Binding-site contacts:
Ligand atom C18 contacts residue TRP265 of chain 1.A at 3.9 Å (hydrophobic).
Ligand atom C3 contacts residue PHE212 of chain 1.A at 3.9 Å (hydrophobic).
Ligand atom C15 contacts residue ALA292 of chain 1.A at 3.4 Å (hydrophobic).
Ligand atom C18 contacts residue GLU122 of chain 1.A at 3.8 Å.
Ligand atom C19 contacts residue TYR191 of chain 1.A at 3.6 Å (hydrophobic).
Ligand atom C13 contacts residue ALA117 of chain 1.A at 3.6 Å (hydrophobic).
Ligand atom C11 contacts residue TYR268 of chain 1.A at 3.9 Å (hydrophobic).
Ligand atom C3 contacts residue TRP265 of chain 1.A at 4.0 Å (hydrophobic).
Ligand atom C13 contacts residue CYS187 of chain 1.A at 3.8 Å (hydrophobic).
Ligand atom C16 contacts residue TYR268 of chain 1.A at 4.0 Å (hydrophobic).
Ligand atom C8 contacts residue TYR268 of chain 1.A at 3.6 Å (hydrophobic).
Ligand atom C20 contacts residue TRP265 of chain 1.A at 4.0 Å (hydrophobic).
Ligand atom C19 contacts residue ILE189 of chain 1.A at 3.7 Å (hydrophobic).
Ligand atom C10 contacts residue TYR268 of chain 1.A at 3.7 Å (hydrophobic).
Ligand atom C14 contacts residue GLU113 of chain 1.A at 3.7 Å.
Ligand atom C15 contacts residue LYS296 of chain 1.A at 1.3 Å.
Ligand atom C14 contacts residue LYS296 of chain 1.A at 2.4 Å.
Ligand atom C5 contacts residue GLU122 of chain 1.A at 3.7 Å.
Ligand atom C8 contacts residue TRP265 of chain 1.A at 3.7 Å (hydrophobic).
Ligand atom C12 contacts residue CYS187 of chain 1.A at 3.1 Å (hydrophobic).
Ligand atom C10 contacts residue THR118 of chain 1.A at 3.6 Å.
Ligand atom C15 contacts residue SER186 of chain 1.A at 4.0 Å.
Ligand atom C15 contacts residue GLU113 of chain 1.A at 3.8 Å.
Ligand atom C20 contacts residue ALA292 of chain 1.A at 4.0 Å (hydrophobic).
Ligand atom C5 contacts residue TRP265 of chain 1.A at 4.0 Å (hydrophobic).
Ligand atom C11 contacts residue CYS187 of chain 1.A at 3.9 Å (hydrophobic).
Ligand atom C14 contacts residue ALA117 of chain 1.A at 3.6 Å (hydrophobic).
Ligand atom C2 contacts residue PHE212 of chain 1.A at 3.5 Å (hydrophobic).
Ligand atom C14 contacts residue CYS187 of chain 1.A at 3.8 Å (hydrophobic).
Ligand atom C12 contacts residue ALA117 of chain 1.A at 3.6 Å (hydrophobic).
Ligand atom C19 contacts residue THR118 of chain 1.A at 3.3 Å.
Ligand atom C4 contacts residue GLU122 of chain 1.A at 3.7 Å.
Ligand atom C17 contacts residue MET207 of chain 1.A at 3.7 Å (hydrophobic).
Ligand atom C17 contacts residue GLU122 of chain 1.A at 3.8 Å.
Ligand atom C13 contacts residue LYS296 of chain 1.A at 3.6 Å.
Ligand atom C9 contacts residue TYR268 of chain 1.A at 3.5 Å (hydrophobic).
Ligand atom C18 contacts residue GLY121 of chain 1.A at 3.7 Å.
Ligand atom C4 contacts residue PHE261 of chain 1.A at 3.9 Å (hydrophobic).
Ligand atom C9 contacts residue THR118 of chain 1.A at 3.6 Å.
Ligand atom C11 contacts residue THR118 of chain 1.A at 3.3 Å.

A protein and the small-molecule ligand that binds it are described below.
Small molecule (SMILES): CC1=C(/C=C/C(C)=C/C=C/C(C)=C/C=O)C(C)(C)CCC1

Sequence of chain 1.A:
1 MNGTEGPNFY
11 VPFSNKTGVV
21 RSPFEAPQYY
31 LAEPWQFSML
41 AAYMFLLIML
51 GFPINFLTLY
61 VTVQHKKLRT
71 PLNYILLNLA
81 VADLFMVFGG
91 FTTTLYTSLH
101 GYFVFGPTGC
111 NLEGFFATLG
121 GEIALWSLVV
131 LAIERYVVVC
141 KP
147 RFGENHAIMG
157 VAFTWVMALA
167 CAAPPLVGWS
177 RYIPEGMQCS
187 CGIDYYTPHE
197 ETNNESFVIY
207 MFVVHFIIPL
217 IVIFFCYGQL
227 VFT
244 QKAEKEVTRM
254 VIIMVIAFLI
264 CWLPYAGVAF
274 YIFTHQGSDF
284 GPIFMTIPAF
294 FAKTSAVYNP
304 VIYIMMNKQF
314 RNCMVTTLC